Sequence of chain 33.W:
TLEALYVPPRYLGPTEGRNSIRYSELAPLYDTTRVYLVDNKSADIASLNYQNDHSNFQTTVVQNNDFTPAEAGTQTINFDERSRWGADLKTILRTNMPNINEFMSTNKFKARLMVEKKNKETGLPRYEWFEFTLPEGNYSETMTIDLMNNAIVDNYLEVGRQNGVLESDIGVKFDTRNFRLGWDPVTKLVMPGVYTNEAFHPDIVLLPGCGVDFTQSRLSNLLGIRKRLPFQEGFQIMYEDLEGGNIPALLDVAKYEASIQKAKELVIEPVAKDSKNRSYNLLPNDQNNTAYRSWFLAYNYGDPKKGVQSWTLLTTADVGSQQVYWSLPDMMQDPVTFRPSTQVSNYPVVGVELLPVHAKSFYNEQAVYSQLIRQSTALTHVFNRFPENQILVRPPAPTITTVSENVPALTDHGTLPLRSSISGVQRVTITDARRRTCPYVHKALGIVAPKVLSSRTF

Binding-site contacts:
Ligand atom OD1 contacts residue GLU199 of chain 33.W at 3.4 Å (salt-bridge).
Ligand atom CZ contacts residue ARG193 of chain 33.W at 3.1 Å.
Ligand atom CG2 contacts residue TYR188 of chain 33.W at 3.9 Å (hydrophobic).
Ligand atom CD1 contacts residue HIS431 of chain 33.W at 3.3 Å.
Ligand atom CE2 contacts residue ARG193 of chain 33.W at 3.8 Å.
Ligand atom O contacts residue ARG435 of chain 33.W at 3.5 Å (salt-bridge).
Ligand atom CE1 contacts residue HIS431 of chain 33.W at 3.0 Å.
Ligand atom O contacts residue ARG193 of chain 33.W at 2.8 Å (salt-bridge).
Ligand atom C contacts residue ARG193 of chain 33.W at 3.3 Å.
Ligand atom CE1 contacts residue VAL432 of chain 33.W at 3.8 Å (hydrophobic).
Ligand atom CD2 contacts residue MET223 of chain 56.W at 3.7 Å (hydrophobic).
Ligand atom CG contacts residue TYR288 of chain 56.W at 3.4 Å (hydrophobic).
Ligand atom CA contacts residue ARG193 of chain 33.W at 3.8 Å.
Ligand atom CG1 contacts residue PHE436 of chain 33.W at 3.4 Å (hydrophobic).
Ligand atom CG contacts residue HIS431 of chain 33.W at 3.8 Å.
Ligand atom CD1 contacts residue GLU289 of chain 56.W at 3.0 Å.
Ligand atom CD1 contacts residue ARG193 of chain 33.W at 3.7 Å.
Ligand atom ND2 contacts residue TYR188 of chain 33.W at 3.5 Å (h-bond).
Ligand atom CG contacts residue GLU199 of chain 33.W at 3.6 Å.
Ligand atom CE1 contacts residue THR219 of chain 56.W at 3.9 Å.
Ligand atom CE1 contacts residue MET223 of chain 56.W at 3.3 Å (hydrophobic).
Ligand atom OH contacts residue HIS431 of chain 33.W at 2.9 Å (h-bond).
Ligand atom CZ contacts residue THR219 of chain 56.W at 3.2 Å.
Ligand atom OH contacts residue THR430 of chain 33.W at 3.4 Å.
Ligand atom CZ contacts residue MET223 of chain 56.W at 2.9 Å (hydrophobic).
Ligand atom ND2 contacts residue GLU199 of chain 33.W at 2.9 Å (salt-bridge).
Ligand atom CB contacts residue ARG435 of chain 33.W at 3.7 Å.
Ligand atom CE2 contacts residue MET223 of chain 56.W at 3.5 Å (hydrophobic).
Ligand atom CB contacts residue GLU289 of chain 56.W at 3.8 Å.
Ligand atom CG1 contacts residue ARG435 of chain 33.W at 3.8 Å.
Ligand atom CG contacts residue GLU289 of chain 56.W at 3.6 Å.
Ligand atom CB contacts residue LEU189 of chain 33.W at 3.8 Å (hydrophobic).
Ligand atom CE1 contacts residue GLU289 of chain 56.W at 3.6 Å.
Ligand atom CG2 contacts residue LEU189 of chain 33.W at 2.8 Å (hydrophobic).
Ligand atom OH contacts residue LEU283 of chain 56.W at 3.8 Å.
Ligand atom N contacts residue ARG193 of chain 33.W at 3.8 Å.
Ligand atom CE1 contacts residue ARG193 of chain 33.W at 3.1 Å.
Ligand atom OH contacts residue MET223 of chain 56.W at 2.2 Å (h-bond).
Ligand atom CZ contacts residue HIS431 of chain 33.W at 3.4 Å.
Ligand atom CD contacts residue HIS431 of chain 33.W at 3.8 Å.

Sequence of chain 56.W:
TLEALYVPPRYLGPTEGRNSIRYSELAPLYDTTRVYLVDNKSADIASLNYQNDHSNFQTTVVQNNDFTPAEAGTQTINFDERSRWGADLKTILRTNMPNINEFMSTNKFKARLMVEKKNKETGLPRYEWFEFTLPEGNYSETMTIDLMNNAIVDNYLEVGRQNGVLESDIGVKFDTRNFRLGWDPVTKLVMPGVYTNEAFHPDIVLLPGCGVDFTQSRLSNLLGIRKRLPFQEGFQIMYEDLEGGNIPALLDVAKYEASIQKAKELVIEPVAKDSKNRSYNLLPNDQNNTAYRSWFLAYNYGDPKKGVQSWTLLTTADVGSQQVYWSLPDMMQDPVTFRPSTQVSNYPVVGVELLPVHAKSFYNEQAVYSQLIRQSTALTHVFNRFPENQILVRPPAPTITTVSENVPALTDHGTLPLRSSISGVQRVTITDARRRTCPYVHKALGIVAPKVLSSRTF

The protein below binds the small molecule below.
Small molecule (SMILES): CC(C)[C@H](NC(=O)[C@@H]1CCCN1C(=O)[C@H](CC(N)=O)NC(=O)[C@@H](N)Cc1ccccc1)C(=O)N[C@@H](Cc1ccc(O)cc1)C(=O)N1CCC[C@H]1C(=O)N[C@H](C=O)Cc1ccc(O)cc1